Sequence of chain 1.A:
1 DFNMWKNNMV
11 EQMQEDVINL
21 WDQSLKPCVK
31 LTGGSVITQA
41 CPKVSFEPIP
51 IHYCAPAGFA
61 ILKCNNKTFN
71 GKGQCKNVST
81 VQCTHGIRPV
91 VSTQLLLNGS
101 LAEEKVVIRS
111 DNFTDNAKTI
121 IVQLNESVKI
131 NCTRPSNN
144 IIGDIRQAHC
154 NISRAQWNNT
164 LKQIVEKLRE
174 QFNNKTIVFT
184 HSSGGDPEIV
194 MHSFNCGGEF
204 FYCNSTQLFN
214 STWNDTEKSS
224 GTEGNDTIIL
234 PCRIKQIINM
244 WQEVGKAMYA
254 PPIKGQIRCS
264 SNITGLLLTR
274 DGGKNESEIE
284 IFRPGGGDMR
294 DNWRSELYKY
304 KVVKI

Binding-site contacts:
Ligand atom C3 contacts residue ASN161 of chain 1.A at 3.6 Å.
Ligand atom O6 contacts residue ASP229 of chain 1.A at 3.6 Å (salt-bridge).
Ligand atom O5 contacts residue ASN161 of chain 1.A at 2.6 Å (h-bond).
Ligand atom C1 contacts residue ARG157 of chain 1.A at 3.7 Å.
Ligand atom O6 contacts residue ARG157 of chain 1.A at 3.8 Å.
Ligand atom C7 contacts residue ASN161 of chain 1.A at 3.3 Å.
Ligand atom C1 contacts residue ASN161 of chain 1.A at 1.4 Å.
Ligand atom C3 contacts residue GLU226 of chain 1.A at 3.8 Å.
Ligand atom O6 contacts residue GLY227 of chain 1.A at 3.3 Å (h-bond).
Ligand atom C7 contacts residue THR225 of chain 1.A at 4.0 Å.
Ligand atom C4 contacts residue GLU226 of chain 1.A at 3.8 Å.
Ligand atom O5 contacts residue ARG157 of chain 1.A at 3.5 Å.
Ligand atom C4 contacts residue ASN161 of chain 1.A at 4.2 Å.
Ligand atom C8 contacts residue THR225 of chain 1.A at 3.1 Å.
Ligand atom O5 contacts residue ALA158 of chain 1.A at 4.3 Å.
Ligand atom C6 contacts residue ALA158 of chain 1.A at 4.3 Å (hydrophobic).
Ligand atom C1 contacts residue ALA158 of chain 1.A at 4.4 Å (hydrophobic).
Ligand atom C8 contacts residue ASN161 of chain 1.A at 3.9 Å.
Ligand atom N2 contacts residue ASN161 of chain 1.A at 2.5 Å (h-bond).
Ligand atom C2 contacts residue ASN161 of chain 1.A at 2.2 Å.
Ligand atom C5 contacts residue ASN161 of chain 1.A at 3.8 Å.
Ligand atom C2 contacts residue THR225 of chain 1.A at 4.5 Å.
Ligand atom C6 contacts residue ASP229 of chain 1.A at 3.9 Å.
Ligand atom O7 contacts residue ASN161 of chain 1.A at 4.1 Å.
Ligand atom C6 contacts residue ARG157 of chain 1.A at 4.2 Å.
Ligand atom C5 contacts residue ALA158 of chain 1.A at 4.2 Å (hydrophobic).
Ligand atom O6 contacts residue ASN228 of chain 1.A at 4.2 Å.
Ligand atom C1 contacts residue THR225 of chain 1.A at 4.1 Å.
Ligand atom O7 contacts residue TRP216 of chain 1.A at 4.0 Å.
Ligand atom C8 contacts residue GLU226 of chain 1.A at 3.1 Å.
Ligand atom O5 contacts residue THR225 of chain 1.A at 4.3 Å.
Ligand atom O3 contacts residue GLU226 of chain 1.A at 3.2 Å (salt-bridge).
Ligand atom C2 contacts residue GLU226 of chain 1.A at 3.8 Å.

The small molecule below binds the protein below.
Small molecule (SMILES): CC(=O)N[C@@H]1[C@@H](O)[C@H](O)[C@@H](CO)O[C@H]1O